Sequence of chain 1.B:
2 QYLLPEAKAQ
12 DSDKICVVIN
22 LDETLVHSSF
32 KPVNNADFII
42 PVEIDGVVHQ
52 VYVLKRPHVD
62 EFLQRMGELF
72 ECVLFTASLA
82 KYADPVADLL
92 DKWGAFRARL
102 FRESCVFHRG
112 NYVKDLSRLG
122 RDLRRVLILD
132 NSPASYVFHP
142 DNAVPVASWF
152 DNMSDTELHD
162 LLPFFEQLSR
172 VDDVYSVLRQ

The protein below binds the small molecule below.
Small molecule (SMILES): C[C@@H](O)[C@H](NC(=O)[C@@H]1CCCN1C(=O)[C@H](CO)NC(=O)[C@H](Cc1ccc(O)cc1)NC(=O)[C@@H](N)CO)C(=O)N[C@@H](COP(=O)(O)O)C(=O)N1CCC[C@H]1C(=O)N[C@@H](CO)C(=O)O

Binding-site contacts:
Ligand atom CZ contacts residue LYS82 of chain 1.B at 3.1 Å.
Ligand atom OXT contacts residue SER133 of chain 1.B at 3.2 Å (h-bond).
Ligand atom OG contacts residue ASN112 of chain 1.B at 3.5 Å (h-bond).
Ligand atom O1P contacts residue ASP23 of chain 1.B at 3.2 Å (salt-bridge).
Ligand atom O3P contacts residue ASN21 of chain 1.B at 3.0 Å (h-bond).
Ligand atom O2P contacts residue LYS115 of chain 1.B at 3.2 Å (salt-bridge).
Ligand atom O3P contacts residue LEU22 of chain 1.B at 3.2 Å (h-bond).
Ligand atom O contacts residue LEU80 of chain 1.B at 2.8 Å (h-bond).
Ligand atom O contacts residue TYR83 of chain 1.B at 3.3 Å.
Ligand atom O contacts residue ARG103 of chain 1.B at 2.6 Å (salt-bridge).
Ligand atom CB contacts residue ASP46 of chain 1.B at 3.3 Å.
Ligand atom O1P contacts residue MG1 of chain 1.F at 2.0 Å.
Ligand atom P contacts residue MG1 of chain 1.F at 3.3 Å.
Ligand atom O contacts residue TYR113 of chain 1.B at 2.7 Å (h-bond).
Ligand atom O contacts residue SER79 of chain 1.B at 3.2 Å.
Ligand atom O contacts residue ILE45 of chain 1.B at 3.2 Å.
Ligand atom N contacts residue ASP46 of chain 1.B at 3.3 Å (salt-bridge).
Ligand atom O contacts residue ARG103 of chain 1.B at 3.2 Å (salt-bridge).
Ligand atom O3P contacts residue THR77 of chain 1.B at 2.7 Å (h-bond).
Ligand atom O2P contacts residue THR77 of chain 1.B at 3.4 Å (h-bond).
Ligand atom OG contacts residue ALA78 of chain 1.B at 3.6 Å (h-bond).
Ligand atom OG contacts residue ASP23 of chain 1.B at 3.3 Å (salt-bridge).
Ligand atom P contacts residue THR77 of chain 1.B at 3.2 Å.
Ligand atom OG contacts residue SER79 of chain 1.B at 3.4 Å (h-bond).
Ligand atom CE1 contacts residue LYS82 of chain 1.B at 3.4 Å.
Ligand atom OG contacts residue SER133 of chain 1.B at 3.5 Å (h-bond).
Ligand atom CB contacts residue ASP23 of chain 1.B at 3.5 Å.
Ligand atom CD contacts residue ALA78 of chain 1.B at 3.5 Å (hydrophobic).
Ligand atom P contacts residue ASN21 of chain 1.B at 3.1 Å.
Ligand atom O2P contacts residue ALA78 of chain 1.B at 2.9 Å (h-bond).
Ligand atom O2P contacts residue ASN21 of chain 1.B at 2.4 Å (h-bond).
Ligand atom O3P contacts residue ASP23 of chain 1.B at 2.9 Å (salt-bridge).
Ligand atom CA contacts residue ASP46 of chain 1.B at 3.1 Å.
Ligand atom CG contacts residue TYR113 of chain 1.B at 3.5 Å (hydrophobic).
Ligand atom O1P contacts residue ASN21 of chain 1.B at 3.0 Å (h-bond).
Ligand atom OG contacts residue THR77 of chain 1.B at 3.1 Å (h-bond).
Ligand atom CD contacts residue PHE31 of chain 1.B at 3.3 Å (hydrophobic).
Ligand atom N contacts residue ASP23 of chain 1.B at 2.9 Å (salt-bridge).
Ligand atom CB contacts residue TYR83 of chain 1.B at 3.5 Å (hydrophobic).
Ligand atom OH contacts residue LYS82 of chain 1.B at 2.1 Å (salt-bridge).